Sequence of chain 1.MA:
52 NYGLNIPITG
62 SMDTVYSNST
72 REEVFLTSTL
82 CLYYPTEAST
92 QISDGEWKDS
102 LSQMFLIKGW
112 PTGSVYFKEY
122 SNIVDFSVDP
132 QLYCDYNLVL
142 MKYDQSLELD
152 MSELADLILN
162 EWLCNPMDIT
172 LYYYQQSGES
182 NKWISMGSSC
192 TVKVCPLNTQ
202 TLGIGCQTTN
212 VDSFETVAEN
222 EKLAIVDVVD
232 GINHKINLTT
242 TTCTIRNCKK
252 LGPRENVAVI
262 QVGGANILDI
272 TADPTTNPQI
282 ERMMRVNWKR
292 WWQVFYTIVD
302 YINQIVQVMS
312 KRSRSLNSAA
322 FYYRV

This protein binds this small molecule.
Small molecule (SMILES): CC(=O)N[C@@H]1[C@@H](O)[C@H](O)[C@@H](CO)O[C@H]1O

Binding-site contacts:
Ligand atom C1 contacts residue ASN69 of chain 1.MA at 1.5 Å.
Ligand atom C6 contacts residue ASN69 of chain 1.MA at 4.4 Å.
Ligand atom C5 contacts residue ASN69 of chain 1.MA at 3.7 Å.
Ligand atom O5 contacts residue ASN69 of chain 1.MA at 2.5 Å (h-bond).
Ligand atom N2 contacts residue ASN69 of chain 1.MA at 2.8 Å (h-bond).
Ligand atom C7 contacts residue ASN69 of chain 1.MA at 4.0 Å.
Ligand atom C2 contacts residue ASN69 of chain 1.MA at 2.5 Å.
Ligand atom C3 contacts residue ASN69 of chain 1.MA at 3.8 Å.
Ligand atom C4 contacts residue ASN69 of chain 1.MA at 4.3 Å.
Ligand atom C1 contacts residue TYR67 of chain 1.MA at 4.5 Å (hydrophobic).